This small molecule binds to this protein.
Small molecule (SMILES): CC(=O)N[C@@H]1[C@@H](O)[C@H](O)[C@@H](CO)O[C@H]1O

Binding-site contacts:
Ligand atom C8 contacts residue GLN63 of chain 1.A at 3.7 Å.
Ligand atom C1 contacts residue SER88 of chain 1.A at 4.4 Å.
Ligand atom O5 contacts residue ASN85 of chain 1.A at 2.4 Å (h-bond).
Ligand atom O7 contacts residue HIS177 of chain 1.A at 4.0 Å.
Ligand atom C2 contacts residue ASN85 of chain 1.A at 2.4 Å.
Ligand atom C1 contacts residue VAL89 of chain 1.A at 4.3 Å (hydrophobic).
Ligand atom C1 contacts residue ASN85 of chain 1.A at 1.4 Å.
Ligand atom O7 contacts residue ASN85 of chain 1.A at 3.8 Å.
Ligand atom O7 contacts residue ALA175 of chain 1.A at 3.7 Å.
Ligand atom C7 contacts residue ASN85 of chain 1.A at 3.6 Å.
Ligand atom C5 contacts residue ASN85 of chain 1.A at 3.7 Å.
Ligand atom O5 contacts residue SER88 of chain 1.A at 4.3 Å.
Ligand atom C2 contacts residue GLN63 of chain 1.A at 3.9 Å.
Ligand atom O5 contacts residue VAL89 of chain 1.A at 4.3 Å.
Ligand atom C1 contacts residue GLN63 of chain 1.A at 4.4 Å.
Ligand atom C8 contacts residue GLN83 of chain 1.A at 3.9 Å.
Ligand atom C7 contacts residue GLN63 of chain 1.A at 4.1 Å.
Ligand atom C3 contacts residue ASN85 of chain 1.A at 3.8 Å.
Ligand atom O3 contacts residue GLN63 of chain 1.A at 3.5 Å (h-bond).
Ligand atom C3 contacts residue GLN63 of chain 1.A at 3.4 Å.
Ligand atom C4 contacts residue ASN85 of chain 1.A at 4.2 Å.
Ligand atom N2 contacts residue ASN85 of chain 1.A at 2.9 Å (h-bond).
Ligand atom N2 contacts residue GLN63 of chain 1.A at 3.3 Å (h-bond).

Sequence of chain 1.A:
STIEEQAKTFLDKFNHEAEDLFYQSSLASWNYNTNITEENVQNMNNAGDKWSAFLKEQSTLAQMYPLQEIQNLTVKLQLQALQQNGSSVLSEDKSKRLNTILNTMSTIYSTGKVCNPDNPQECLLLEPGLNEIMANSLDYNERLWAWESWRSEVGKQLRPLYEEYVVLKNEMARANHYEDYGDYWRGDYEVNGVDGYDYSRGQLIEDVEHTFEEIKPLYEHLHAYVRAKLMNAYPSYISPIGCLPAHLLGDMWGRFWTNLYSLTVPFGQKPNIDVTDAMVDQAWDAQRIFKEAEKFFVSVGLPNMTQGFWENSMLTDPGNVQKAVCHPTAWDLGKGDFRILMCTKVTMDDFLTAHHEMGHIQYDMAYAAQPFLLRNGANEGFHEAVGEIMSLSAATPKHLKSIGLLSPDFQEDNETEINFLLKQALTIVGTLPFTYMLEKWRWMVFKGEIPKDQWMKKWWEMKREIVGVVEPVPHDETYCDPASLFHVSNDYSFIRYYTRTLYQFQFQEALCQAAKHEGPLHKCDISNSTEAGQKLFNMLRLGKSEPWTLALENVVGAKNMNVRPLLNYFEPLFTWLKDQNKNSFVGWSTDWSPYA